The protein below binds the small molecule below.
Small molecule (SMILES): OC[C@H]1O[C@H](O[C@H]2[C@H](O)[C@@H](O)[C@@H](O)O[C@@H]2CO)[C@H](O)[C@@H](O)[C@@H]1O

Binding-site contacts:
Ligand atom O6 contacts residue ALA44 of chain 1.A at 3.2 Å (h-bond).
Ligand atom O2 contacts residue ASP118 of chain 1.A at 2.7 Å (salt-bridge).
Ligand atom O2 contacts residue ARG323 of chain 1.A at 3.1 Å (salt-bridge).
Ligand atom O6 contacts residue TYR173 of chain 1.A at 3.5 Å.
Ligand atom O3 contacts residue GLY286 of chain 1.A at 3.1 Å (h-bond).
Ligand atom C3 contacts residue ASP70 of chain 1.A at 3.3 Å.
Ligand atom C6 contacts residue ARG49 of chain 1.A at 3.5 Å.
Ligand atom C6 contacts residue GLY175 of chain 1.A at 3.7 Å.
Ligand atom O3 contacts residue ASP118 of chain 1.A at 2.7 Å (salt-bridge).
Ligand atom O1 contacts residue ARG323 of chain 1.A at 3.4 Å (salt-bridge).
Ligand atom C2 contacts residue TRP248 of chain 1.A at 3.8 Å (hydrophobic).
Ligand atom C6 contacts residue GLU230 of chain 1.A at 3.5 Å.
Ligand atom O3 contacts residue GLY285 of chain 1.A at 3.1 Å.
Ligand atom O5 contacts residue ARG49 of chain 1.A at 3.2 Å (salt-bridge).
Ligand atom O1 contacts residue ASP11 of chain 1.A at 2.9 Å (salt-bridge).
Ligand atom O5 contacts residue TRP248 of chain 1.A at 3.1 Å (h-bond).
Ligand atom C1 contacts residue VAL15 of chain 1.A at 3.8 Å (hydrophobic).
Ligand atom C1 contacts residue ASP118 of chain 1.A at 3.8 Å.
Ligand atom O3 contacts residue TRP248 of chain 1.A at 3.7 Å.
Ligand atom O4 contacts residue TRP287 of chain 1.A at 3.0 Å (h-bond).
Ligand atom C4 contacts residue TRP287 of chain 1.A at 3.7 Å (hydrophobic).
Ligand atom C4 contacts residue ASP70 of chain 1.A at 3.6 Å.
Ligand atom O6 contacts residue GLY175 of chain 1.A at 3.3 Å.
Ligand atom O4 contacts residue THR46 of chain 1.A at 3.6 Å.
Ligand atom O4 contacts residue ASP70 of chain 1.A at 2.6 Å (salt-bridge).
Ligand atom O3 contacts residue ASP70 of chain 1.A at 2.7 Å (salt-bridge).
Ligand atom O2 contacts residue GLY286 of chain 1.A at 3.0 Å (h-bond).
Ligand atom C2 contacts residue ASP118 of chain 1.A at 3.5 Å.
Ligand atom C2 contacts residue TRP287 of chain 1.A at 3.8 Å (hydrophobic).
Ligand atom O5 contacts residue GLU230 of chain 1.A at 3.4 Å (salt-bridge).
Ligand atom C5 contacts residue ARG49 of chain 1.A at 3.7 Å.
Ligand atom C3 contacts residue TRP287 of chain 1.A at 3.7 Å (hydrophobic).
Ligand atom O2 contacts residue TRP287 of chain 1.A at 3.0 Å (h-bond).
Ligand atom C5 contacts residue TRP287 of chain 1.A at 3.7 Å (hydrophobic).
Ligand atom C1 contacts residue TRP248 of chain 1.A at 3.5 Å (hydrophobic).
Ligand atom O6 contacts residue GLU230 of chain 1.A at 2.7 Å (salt-bridge).
Ligand atom C3 contacts residue ASP118 of chain 1.A at 3.5 Å.
Ligand atom C1 contacts residue ASP11 of chain 1.A at 3.5 Å.
Ligand atom O1 contacts residue PHE116 of chain 1.A at 3.8 Å.
Ligand atom C6 contacts residue ALA44 of chain 1.A at 3.4 Å (hydrophobic).

Sequence of chain 1.A:
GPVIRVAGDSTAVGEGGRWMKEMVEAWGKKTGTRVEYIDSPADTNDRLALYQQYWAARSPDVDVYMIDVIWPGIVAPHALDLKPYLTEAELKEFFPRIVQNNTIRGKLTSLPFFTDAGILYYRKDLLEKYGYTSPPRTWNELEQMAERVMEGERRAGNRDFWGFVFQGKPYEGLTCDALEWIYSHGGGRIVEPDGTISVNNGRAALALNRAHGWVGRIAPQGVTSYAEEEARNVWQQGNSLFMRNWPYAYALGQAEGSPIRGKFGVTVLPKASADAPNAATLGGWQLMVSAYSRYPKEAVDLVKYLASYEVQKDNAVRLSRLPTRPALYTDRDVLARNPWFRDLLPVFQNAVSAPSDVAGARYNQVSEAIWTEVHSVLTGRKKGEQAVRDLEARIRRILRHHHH